This small molecule binds to this protein.
Small molecule (SMILES): CC(=O)N[C@@H]1[C@@H](O)[C@H](O)[C@@H](CO)O[C@H]1O

Sequence of chain 1.A:
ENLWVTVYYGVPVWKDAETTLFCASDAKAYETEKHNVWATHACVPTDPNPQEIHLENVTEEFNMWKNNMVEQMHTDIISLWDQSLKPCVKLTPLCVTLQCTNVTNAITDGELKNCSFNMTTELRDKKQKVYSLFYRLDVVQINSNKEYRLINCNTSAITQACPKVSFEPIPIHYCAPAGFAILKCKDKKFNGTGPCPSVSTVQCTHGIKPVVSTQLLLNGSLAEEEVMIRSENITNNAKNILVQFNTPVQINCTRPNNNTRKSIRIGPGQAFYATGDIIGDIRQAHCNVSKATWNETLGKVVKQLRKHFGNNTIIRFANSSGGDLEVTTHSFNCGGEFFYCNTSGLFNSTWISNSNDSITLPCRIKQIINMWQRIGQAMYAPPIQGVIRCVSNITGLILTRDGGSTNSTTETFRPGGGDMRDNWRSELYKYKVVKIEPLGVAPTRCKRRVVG

Binding-site contacts:
Ligand atom O7 contacts residue THR97 of chain 1.A at 3.6 Å.
Ligand atom C5 contacts residue ASN121 of chain 1.A at 3.5 Å.
Ligand atom C7 contacts residue GLN99 of chain 1.A at 4.5 Å.
Ligand atom C1 contacts residue ASN121 of chain 1.A at 1.4 Å.
Ligand atom C8 contacts residue PHE120 of chain 1.A at 4.0 Å (hydrophobic).
Ligand atom C2 contacts residue ASN121 of chain 1.A at 2.4 Å.
Ligand atom C3 contacts residue ASN121 of chain 1.A at 3.7 Å.
Ligand atom O7 contacts residue ASN121 of chain 1.A at 3.5 Å (h-bond).
Ligand atom O5 contacts residue ASN121 of chain 1.A at 2.2 Å (h-bond).
Ligand atom C7 contacts residue PHE120 of chain 1.A at 4.4 Å (hydrophobic).
Ligand atom N2 contacts residue LYS132 of chain 1.A at 4.3 Å.
Ligand atom N2 contacts residue ASN121 of chain 1.A at 3.0 Å (h-bond).
Ligand atom C8 contacts residue GLN99 of chain 1.A at 3.6 Å.
Ligand atom C4 contacts residue ASN121 of chain 1.A at 4.0 Å.
Ligand atom C8 contacts residue SER119 of chain 1.A at 3.5 Å.
Ligand atom C7 contacts residue ASN121 of chain 1.A at 3.5 Å.